A protein and the small-molecule ligand that binds it are described below.
Small molecule (SMILES): N[C@@H](Cc1ccc(O)cc1)C(=O)O

Sequence of chain 1.B:
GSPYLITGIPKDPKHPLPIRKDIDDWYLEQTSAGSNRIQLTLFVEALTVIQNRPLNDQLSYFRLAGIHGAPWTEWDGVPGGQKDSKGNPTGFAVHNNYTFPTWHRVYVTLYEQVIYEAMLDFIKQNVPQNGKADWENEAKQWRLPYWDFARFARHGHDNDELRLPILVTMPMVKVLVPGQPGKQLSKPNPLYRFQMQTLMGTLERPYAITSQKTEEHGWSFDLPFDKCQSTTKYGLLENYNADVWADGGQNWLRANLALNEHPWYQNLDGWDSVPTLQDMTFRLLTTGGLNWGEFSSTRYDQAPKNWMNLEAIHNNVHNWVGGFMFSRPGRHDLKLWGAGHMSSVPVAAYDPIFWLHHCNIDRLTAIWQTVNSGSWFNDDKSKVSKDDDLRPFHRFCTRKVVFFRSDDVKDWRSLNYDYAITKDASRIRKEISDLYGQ

Binding-site contacts:
Ligand atom CB contacts residue ASN337 of chain 1.B at 3.7 Å.
Ligand atom CE2 contacts residue HIS336 of chain 1.B at 3.3 Å.
Ligand atom O contacts residue ASN333 of chain 1.B at 3.7 Å.
Ligand atom CE2 contacts residue VAL363 of chain 1.B at 3.7 Å (hydrophobic).
Ligand atom CB contacts residue ASN333 of chain 1.B at 3.5 Å.
Ligand atom CG contacts residue ASN333 of chain 1.B at 4.2 Å.
Ligand atom CD2 contacts residue MET360 of chain 1.B at 3.6 Å (hydrophobic).
Ligand atom OXT contacts residue ASN337 of chain 1.B at 2.9 Å (h-bond).
Ligand atom CG contacts residue HIS336 of chain 1.B at 3.8 Å.
Ligand atom OH contacts residue VAL363 of chain 1.B at 3.8 Å.
Ligand atom CD1 contacts residue HIS332 of chain 1.B at 3.8 Å.
Ligand atom CE2 contacts residue ALA366 of chain 1.B at 4.0 Å (hydrophobic).
Ligand atom CZ contacts residue VAL363 of chain 1.B at 3.4 Å (hydrophobic).
Ligand atom CE1 contacts residue HIS332 of chain 1.B at 3.6 Å.
Ligand atom CZ contacts residue HIS336 of chain 1.B at 3.5 Å.
Ligand atom CE2 contacts residue SER362 of chain 1.B at 3.9 Å.
Ligand atom CA contacts residue SER361 of chain 1.B at 4.1 Å.
Ligand atom C contacts residue ASN337 of chain 1.B at 3.7 Å.
Ligand atom CD2 contacts residue SER362 of chain 1.B at 4.1 Å.
Ligand atom CD2 contacts residue VAL363 of chain 1.B at 4.0 Å (hydrophobic).
Ligand atom CG contacts residue VAL363 of chain 1.B at 4.0 Å (hydrophobic).
Ligand atom CD1 contacts residue VAL363 of chain 1.B at 3.7 Å (hydrophobic).
Ligand atom OH contacts residue PHE372 of chain 1.B at 4.2 Å.
Ligand atom CA contacts residue ASN337 of chain 1.B at 3.7 Å.
Ligand atom CE2 contacts residue SER361 of chain 1.B at 4.1 Å.
Ligand atom CB contacts residue HIS336 of chain 1.B at 4.3 Å.
Ligand atom CD1 contacts residue ASN333 of chain 1.B at 3.4 Å.
Ligand atom CE1 contacts residue HIS336 of chain 1.B at 3.8 Å.
Ligand atom N contacts residue SER361 of chain 1.B at 2.8 Å (h-bond).
Ligand atom CE2 contacts residue MET360 of chain 1.B at 3.4 Å (hydrophobic).
Ligand atom CD1 contacts residue HIS336 of chain 1.B at 4.2 Å.
Ligand atom CD2 contacts residue HIS336 of chain 1.B at 3.5 Å.
Ligand atom CD2 contacts residue SER361 of chain 1.B at 3.5 Å.
Ligand atom OH contacts residue HIS98 of chain 1.B at 4.2 Å.
Ligand atom N contacts residue ASN337 of chain 1.B at 2.9 Å (h-bond).
Ligand atom CE1 contacts residue HIS98 of chain 1.B at 4.0 Å.
Ligand atom OH contacts residue ALA366 of chain 1.B at 3.6 Å.
Ligand atom CE1 contacts residue VAL363 of chain 1.B at 3.4 Å (hydrophobic).
Ligand atom OH contacts residue HIS71 of chain 1.B at 3.4 Å.
Ligand atom OH contacts residue HIS336 of chain 1.B at 3.3 Å.